Binding-site contacts:
Ligand atom C9 contacts residue ALA42 of chain 2.A at 3.7 Å (hydrophobic).
Ligand atom C8 contacts residue ALA42 of chain 2.A at 3.6 Å (hydrophobic).
Ligand atom C13 contacts residue VAL66 of chain 1.A at 3.4 Å (hydrophobic).
Ligand atom C2 contacts residue ALA45 of chain 2.A at 3.5 Å (hydrophobic).
Ligand atom C7 contacts residue SER74 of chain 1.A at 3.2 Å.
Ligand atom O1 contacts residue VAL66 of chain 1.A at 3.3 Å.
Ligand atom C12 contacts residue ARG70 of chain 1.A at 3.9 Å.
Ligand atom O2 contacts residue HIS56 of chain 1.A at 2.4 Å (h-bond).
Ligand atom C2 contacts residue ARG70 of chain 1.A at 3.9 Å.
Ligand atom C2 contacts residue VAL91 of chain 1.A at 3.8 Å (hydrophobic).
Ligand atom C2 contacts residue ALA42 of chain 2.A at 3.8 Å (hydrophobic).
Ligand atom C10 contacts residue ALA45 of chain 2.A at 3.5 Å (hydrophobic).
Ligand atom O1 contacts residue ARG70 of chain 1.A at 3.1 Å (salt-bridge).
Ligand atom C3 contacts residue ARG70 of chain 1.A at 3.9 Å.
Ligand atom C7 contacts residue ARG70 of chain 1.A at 3.9 Å.
Ligand atom O2 contacts residue VAL66 of chain 1.A at 3.3 Å.
Ligand atom N1 contacts residue VAL89 of chain 1.A at 2.7 Å (h-bond).
Ligand atom N1 contacts residue THR90 of chain 1.A at 3.7 Å.
Ligand atom C13 contacts residue HIS56 of chain 1.A at 3.5 Å.
Ligand atom C9 contacts residue ARG70 of chain 1.A at 3.8 Å.
Ligand atom C3 contacts residue PRO41 of chain 2.A at 3.9 Å (hydrophobic).
Ligand atom C5 contacts residue TYR39 of chain 2.A at 3.9 Å (hydrophobic).
Ligand atom C11 contacts residue SER52 of chain 1.A at 3.3 Å.
Ligand atom C10 contacts residue SER52 of chain 1.A at 3.6 Å.
Ligand atom C12 contacts residue SER52 of chain 1.A at 3.5 Å.
Ligand atom C6 contacts residue ARG70 of chain 1.A at 3.5 Å.
Ligand atom C6 contacts residue VAL36 of chain 2.A at 3.9 Å (hydrophobic).
Ligand atom C8 contacts residue VAL89 of chain 1.A at 3.5 Å (hydrophobic).
Ligand atom C10 contacts residue PRO41 of chain 2.A at 3.3 Å (hydrophobic).
Ligand atom C4 contacts residue TYR39 of chain 2.A at 3.9 Å (hydrophobic).
Ligand atom C6 contacts residue SER74 of chain 1.A at 3.5 Å.
Ligand atom C7 contacts residue VAL36 of chain 2.A at 3.9 Å (hydrophobic).
Ligand atom C3 contacts residue ALA45 of chain 2.A at 3.9 Å (hydrophobic).
Ligand atom C3 contacts residue ALA42 of chain 2.A at 3.6 Å (hydrophobic).
Ligand atom C7 contacts residue VAL89 of chain 1.A at 3.6 Å (hydrophobic).
Ligand atom O2 contacts residue SER52 of chain 1.A at 3.3 Å.
Ligand atom C8 contacts residue ARG70 of chain 1.A at 3.9 Å.
Ligand atom C13 contacts residue SER52 of chain 1.A at 3.8 Å.
Ligand atom C2 contacts residue VAL89 of chain 1.A at 3.8 Å (hydrophobic).
Ligand atom O1 contacts residue HIS56 of chain 1.A at 3.9 Å.

Sequence of chain 1.A:
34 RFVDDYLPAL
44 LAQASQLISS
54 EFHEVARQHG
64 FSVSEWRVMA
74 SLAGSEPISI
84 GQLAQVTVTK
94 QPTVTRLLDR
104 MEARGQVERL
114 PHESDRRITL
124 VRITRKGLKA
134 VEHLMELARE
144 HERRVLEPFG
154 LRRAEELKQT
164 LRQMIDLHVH

The protein below binds the small molecule below.
Small molecule (SMILES): O=C(O)CCCc1c[nH]c2ccccc12

Sequence of chain 2.A:
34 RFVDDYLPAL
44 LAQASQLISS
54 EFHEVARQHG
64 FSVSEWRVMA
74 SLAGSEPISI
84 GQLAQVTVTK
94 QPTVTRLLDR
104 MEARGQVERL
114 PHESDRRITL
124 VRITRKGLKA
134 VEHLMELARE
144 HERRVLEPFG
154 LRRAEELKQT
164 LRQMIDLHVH